A protein and the small-molecule ligand that binds it are described below.
Small molecule (SMILES): N[C@@H](Cc1ccccc1)C(=O)NCC=O

Binding-site contacts:
Ligand atom CD2 contacts residue ARG442 of chain 3.OA at 3.5 Å.
Ligand atom CD1 contacts residue PRO438 of chain 3.OA at 4.4 Å (hydrophobic).
Ligand atom CB contacts residue GLY495 of chain 3.OA at 3.9 Å.
Ligand atom CG contacts residue PHE496 of chain 3.OA at 4.0 Å (hydrophobic).
Ligand atom CG contacts residue ASN492 of chain 3.OA at 4.3 Å.
Ligand atom CA contacts residue ARG442 of chain 3.OA at 3.6 Å.
Ligand atom CZ contacts residue PHE496 of chain 3.OA at 3.9 Å (hydrophobic).
Ligand atom CB contacts residue ASN492 of chain 3.OA at 3.8 Å.
Ligand atom O contacts residue ARG442 of chain 3.OA at 4.3 Å.
Ligand atom CE1 contacts residue ILE434 of chain 3.OA at 3.9 Å (hydrophobic).
Ligand atom CD1 contacts residue ASN492 of chain 3.OA at 3.9 Å.
Ligand atom CD1 contacts residue PHE496 of chain 3.OA at 3.7 Å (hydrophobic).
Ligand atom CD1 contacts residue ILE434 of chain 3.OA at 4.1 Å (hydrophobic).
Ligand atom CG contacts residue GLY495 of chain 3.OA at 4.4 Å.
Ligand atom CE1 contacts residue PRO438 of chain 3.OA at 3.8 Å (hydrophobic).
Ligand atom N contacts residue ARG442 of chain 3.OA at 4.2 Å.
Ligand atom C contacts residue ASN492 of chain 3.OA at 4.0 Å.
Ligand atom O contacts residue PRO438 of chain 3.OA at 4.0 Å.
Ligand atom CE1 contacts residue PHE496 of chain 3.OA at 3.6 Å (hydrophobic).
Ligand atom N contacts residue SER491 of chain 3.OA at 4.1 Å.
Ligand atom CZ contacts residue PRO438 of chain 3.OA at 3.4 Å (hydrophobic).
Ligand atom CA contacts residue ASN492 of chain 3.OA at 3.3 Å.
Ligand atom N contacts residue ASN492 of chain 3.OA at 3.3 Å (h-bond).
Ligand atom O contacts residue ASN492 of chain 3.OA at 4.2 Å.
Ligand atom CD2 contacts residue PRO438 of chain 3.OA at 4.4 Å (hydrophobic).
Ligand atom CE2 contacts residue PRO438 of chain 3.OA at 3.7 Å (hydrophobic).
Ligand atom CB contacts residue PHE496 of chain 3.OA at 3.9 Å (hydrophobic).
Ligand atom C contacts residue ARG442 of chain 3.OA at 4.4 Å.
Ligand atom CE2 contacts residue ARG442 of chain 3.OA at 3.6 Å.

Sequence of chain 3.OA:
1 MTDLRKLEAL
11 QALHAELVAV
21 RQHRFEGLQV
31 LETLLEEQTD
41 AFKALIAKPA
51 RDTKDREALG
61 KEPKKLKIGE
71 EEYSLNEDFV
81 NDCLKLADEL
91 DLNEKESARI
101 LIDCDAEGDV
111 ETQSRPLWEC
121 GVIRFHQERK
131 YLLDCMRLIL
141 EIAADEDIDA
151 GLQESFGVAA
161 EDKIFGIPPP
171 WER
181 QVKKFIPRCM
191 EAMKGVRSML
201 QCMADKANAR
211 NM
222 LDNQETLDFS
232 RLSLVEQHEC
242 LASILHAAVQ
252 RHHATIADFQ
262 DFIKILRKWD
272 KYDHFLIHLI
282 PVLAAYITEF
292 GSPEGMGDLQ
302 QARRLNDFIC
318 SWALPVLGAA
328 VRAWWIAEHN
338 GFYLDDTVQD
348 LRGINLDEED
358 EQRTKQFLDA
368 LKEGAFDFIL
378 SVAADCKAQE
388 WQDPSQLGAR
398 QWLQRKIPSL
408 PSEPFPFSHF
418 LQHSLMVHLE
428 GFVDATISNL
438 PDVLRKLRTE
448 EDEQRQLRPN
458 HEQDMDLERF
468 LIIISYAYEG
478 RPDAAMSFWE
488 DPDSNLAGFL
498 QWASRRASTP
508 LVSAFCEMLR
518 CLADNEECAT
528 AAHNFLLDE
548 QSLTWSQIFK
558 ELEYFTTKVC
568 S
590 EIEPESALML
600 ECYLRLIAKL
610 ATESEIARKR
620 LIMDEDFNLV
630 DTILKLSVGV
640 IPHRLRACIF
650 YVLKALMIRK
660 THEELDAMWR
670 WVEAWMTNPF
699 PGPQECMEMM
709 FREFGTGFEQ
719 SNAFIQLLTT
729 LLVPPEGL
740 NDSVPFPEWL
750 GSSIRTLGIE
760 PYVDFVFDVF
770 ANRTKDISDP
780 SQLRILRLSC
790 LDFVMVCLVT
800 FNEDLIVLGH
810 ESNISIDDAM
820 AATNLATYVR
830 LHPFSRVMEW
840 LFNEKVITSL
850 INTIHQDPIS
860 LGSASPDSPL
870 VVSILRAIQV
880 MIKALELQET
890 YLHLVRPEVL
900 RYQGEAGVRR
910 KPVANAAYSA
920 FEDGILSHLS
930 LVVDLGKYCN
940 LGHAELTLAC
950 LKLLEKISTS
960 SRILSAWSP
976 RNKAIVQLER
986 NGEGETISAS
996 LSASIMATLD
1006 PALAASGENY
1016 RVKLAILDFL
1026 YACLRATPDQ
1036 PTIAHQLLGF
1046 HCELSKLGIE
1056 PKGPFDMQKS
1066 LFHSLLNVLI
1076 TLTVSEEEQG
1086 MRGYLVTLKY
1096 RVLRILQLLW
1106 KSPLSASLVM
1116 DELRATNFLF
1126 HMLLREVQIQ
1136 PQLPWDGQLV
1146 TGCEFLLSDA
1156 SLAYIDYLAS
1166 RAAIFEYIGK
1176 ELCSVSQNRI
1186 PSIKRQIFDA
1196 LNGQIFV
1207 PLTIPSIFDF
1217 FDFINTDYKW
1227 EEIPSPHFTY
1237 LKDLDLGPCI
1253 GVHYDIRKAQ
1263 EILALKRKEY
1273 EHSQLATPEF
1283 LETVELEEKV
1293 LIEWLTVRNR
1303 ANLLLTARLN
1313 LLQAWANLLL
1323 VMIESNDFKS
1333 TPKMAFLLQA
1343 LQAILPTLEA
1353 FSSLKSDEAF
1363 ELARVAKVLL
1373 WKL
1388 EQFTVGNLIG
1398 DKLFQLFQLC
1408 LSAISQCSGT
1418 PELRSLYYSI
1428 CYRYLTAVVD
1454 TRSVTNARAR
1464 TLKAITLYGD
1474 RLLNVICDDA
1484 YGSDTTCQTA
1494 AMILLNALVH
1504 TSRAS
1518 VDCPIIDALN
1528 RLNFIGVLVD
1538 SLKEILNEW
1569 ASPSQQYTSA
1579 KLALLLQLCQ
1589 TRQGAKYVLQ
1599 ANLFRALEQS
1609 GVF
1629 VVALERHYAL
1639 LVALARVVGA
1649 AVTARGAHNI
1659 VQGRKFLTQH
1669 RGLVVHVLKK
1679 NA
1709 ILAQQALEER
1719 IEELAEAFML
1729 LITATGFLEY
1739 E